Binding-site contacts:
Ligand atom C15 contacts residue ARG224 of chain 53.A at 3.3 Å.
Ligand atom C13 contacts residue ARG224 of chain 53.A at 4.1 Å.
Ligand atom C1 contacts residue ARG224 of chain 53.A at 3.8 Å.
Ligand atom N1 contacts residue ARG224 of chain 53.A at 4.2 Å.
Ligand atom C3 contacts residue ARG98 of chain 53.A at 3.2 Å.
Ligand atom C14 contacts residue ARG224 of chain 53.A at 4.5 Å.
Ligand atom C3 contacts residue TRP117 of chain 53.A at 3.5 Å (hydrophobic).
Ligand atom S1 contacts residue ARG98 of chain 53.A at 4.4 Å.
Ligand atom O1S contacts residue ASP228 of chain 53.A at 3.6 Å.
Ligand atom C16 contacts residue ARG224 of chain 53.A at 4.0 Å.
Ligand atom C2 contacts residue ARG224 of chain 53.A at 3.8 Å.
Ligand atom O1S contacts residue ARG98 of chain 53.A at 3.6 Å.
Ligand atom C15 contacts residue TRP117 of chain 53.A at 4.2 Å (hydrophobic).
Ligand atom N1 contacts residue ARG98 of chain 53.A at 4.3 Å.
Ligand atom C1 contacts residue ARG98 of chain 53.A at 3.2 Å.
Ligand atom C3 contacts residue ARG224 of chain 53.A at 3.5 Å.
Ligand atom O3S contacts residue THR226 of chain 53.A at 4.0 Å.
Ligand atom N1 contacts residue TRP117 of chain 53.A at 4.1 Å.
Ligand atom O1S contacts residue THR226 of chain 53.A at 4.3 Å.
Ligand atom C2 contacts residue ARG98 of chain 53.A at 3.4 Å.
Ligand atom C16 contacts residue TRP117 of chain 53.A at 3.7 Å (hydrophobic).

A small-molecule ligand and the protein it binds are described below.
Small molecule (SMILES): CCCCCCCCCCCC[N+](C)(C)CCCS(=O)(=O)O

Sequence of chain 53.A:
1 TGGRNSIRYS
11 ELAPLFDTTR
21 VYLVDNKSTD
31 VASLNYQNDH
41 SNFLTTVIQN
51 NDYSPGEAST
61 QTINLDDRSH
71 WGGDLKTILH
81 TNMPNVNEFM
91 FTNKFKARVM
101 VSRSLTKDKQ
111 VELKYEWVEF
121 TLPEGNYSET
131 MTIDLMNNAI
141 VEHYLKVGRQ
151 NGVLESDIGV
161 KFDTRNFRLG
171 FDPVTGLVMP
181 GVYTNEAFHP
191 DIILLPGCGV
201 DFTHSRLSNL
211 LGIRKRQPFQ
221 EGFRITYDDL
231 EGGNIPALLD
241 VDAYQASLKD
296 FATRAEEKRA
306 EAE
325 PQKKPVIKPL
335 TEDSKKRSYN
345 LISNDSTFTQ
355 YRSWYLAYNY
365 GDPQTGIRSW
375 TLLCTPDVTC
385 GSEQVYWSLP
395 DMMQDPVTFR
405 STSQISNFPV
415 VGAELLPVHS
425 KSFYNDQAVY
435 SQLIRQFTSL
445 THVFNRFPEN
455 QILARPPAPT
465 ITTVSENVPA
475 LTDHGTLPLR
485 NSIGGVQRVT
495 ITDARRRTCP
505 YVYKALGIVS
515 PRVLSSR